The small molecule below binds the protein below.
Small molecule (SMILES): CC(=O)N[C@@H]1[C@@H](O)[C@H](O)[C@@H](CO)O[C@H]1O

Sequence of chain 1.C:
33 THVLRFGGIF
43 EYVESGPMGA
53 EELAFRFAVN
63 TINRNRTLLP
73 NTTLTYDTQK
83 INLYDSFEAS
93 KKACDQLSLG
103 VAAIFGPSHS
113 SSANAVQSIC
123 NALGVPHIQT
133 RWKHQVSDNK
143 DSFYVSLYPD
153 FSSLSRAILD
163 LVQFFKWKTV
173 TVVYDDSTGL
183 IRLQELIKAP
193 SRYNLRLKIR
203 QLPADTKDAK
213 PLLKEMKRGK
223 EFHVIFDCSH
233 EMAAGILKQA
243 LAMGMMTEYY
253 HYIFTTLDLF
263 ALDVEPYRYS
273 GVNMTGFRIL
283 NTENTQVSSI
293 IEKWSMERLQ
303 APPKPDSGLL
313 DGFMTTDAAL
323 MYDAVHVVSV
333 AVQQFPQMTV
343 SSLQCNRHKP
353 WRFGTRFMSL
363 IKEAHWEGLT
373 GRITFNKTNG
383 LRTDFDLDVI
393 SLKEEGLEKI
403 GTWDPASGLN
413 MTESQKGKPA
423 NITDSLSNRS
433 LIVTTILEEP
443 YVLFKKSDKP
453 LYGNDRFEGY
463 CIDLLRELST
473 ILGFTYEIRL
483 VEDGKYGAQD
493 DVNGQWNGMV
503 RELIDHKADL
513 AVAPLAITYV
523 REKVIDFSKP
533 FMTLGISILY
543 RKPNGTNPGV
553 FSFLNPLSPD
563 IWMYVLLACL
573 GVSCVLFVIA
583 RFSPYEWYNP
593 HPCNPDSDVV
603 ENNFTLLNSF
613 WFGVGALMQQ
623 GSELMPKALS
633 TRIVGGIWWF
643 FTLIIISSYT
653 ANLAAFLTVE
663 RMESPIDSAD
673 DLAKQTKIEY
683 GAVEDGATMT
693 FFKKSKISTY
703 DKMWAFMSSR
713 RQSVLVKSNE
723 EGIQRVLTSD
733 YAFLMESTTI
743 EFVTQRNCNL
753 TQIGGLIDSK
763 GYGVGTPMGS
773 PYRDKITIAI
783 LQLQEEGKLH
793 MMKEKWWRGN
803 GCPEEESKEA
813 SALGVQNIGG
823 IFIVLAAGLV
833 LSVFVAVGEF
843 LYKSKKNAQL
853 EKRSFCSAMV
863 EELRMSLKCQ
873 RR

Binding-site contacts:
Ligand atom N2 contacts residue ASN275 of chain 1.C at 3.3 Å (h-bond).
Ligand atom C1 contacts residue ASN275 of chain 1.C at 1.5 Å.
Ligand atom C2 contacts residue GLY273 of chain 1.C at 3.8 Å.
Ligand atom C5 contacts residue ASN275 of chain 1.C at 3.7 Å.
Ligand atom C2 contacts residue ASN275 of chain 1.C at 2.6 Å.
Ligand atom C3 contacts residue ASN275 of chain 1.C at 3.9 Å.
Ligand atom N2 contacts residue GLY273 of chain 1.C at 3.6 Å.
Ligand atom O5 contacts residue ASN275 of chain 1.C at 2.3 Å (h-bond).
Ligand atom O7 contacts residue GLU250 of chain 1.C at 3.8 Å.
Ligand atom O7 contacts residue GLY273 of chain 1.C at 2.8 Å (h-bond).
Ligand atom C6 contacts residue ASN275 of chain 1.C at 4.3 Å.
Ligand atom C4 contacts residue ASN275 of chain 1.C at 3.7 Å.
Ligand atom C7 contacts residue ASN275 of chain 1.C at 4.5 Å.
Ligand atom C8 contacts residue GLY273 of chain 1.C at 3.8 Å.
Ligand atom C4 contacts residue GLU250 of chain 1.C at 4.3 Å.
Ligand atom C3 contacts residue GLU250 of chain 1.C at 4.5 Å.
Ligand atom O3 contacts residue GLU250 of chain 1.C at 4.0 Å.
Ligand atom O6 contacts residue ASN275 of chain 1.C at 3.9 Å.
Ligand atom C7 contacts residue GLY273 of chain 1.C at 3.2 Å.